Sequence of chain 1.B:
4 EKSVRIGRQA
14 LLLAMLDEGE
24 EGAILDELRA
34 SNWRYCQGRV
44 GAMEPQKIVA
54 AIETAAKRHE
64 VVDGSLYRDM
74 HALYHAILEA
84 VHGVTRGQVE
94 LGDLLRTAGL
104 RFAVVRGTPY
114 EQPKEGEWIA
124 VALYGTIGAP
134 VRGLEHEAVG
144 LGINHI

The small molecule below binds the protein below.
Small molecule (SMILES): N[C@@H](Cc1c[nH]c[nH+]1)C(=O)O

Sequence of chain 2.B:
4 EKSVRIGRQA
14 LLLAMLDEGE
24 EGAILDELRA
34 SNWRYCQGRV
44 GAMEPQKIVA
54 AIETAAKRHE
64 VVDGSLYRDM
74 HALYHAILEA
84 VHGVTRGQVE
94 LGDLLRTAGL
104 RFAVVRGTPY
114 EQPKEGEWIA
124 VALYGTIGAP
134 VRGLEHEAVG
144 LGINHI

Binding-site contacts:
Ligand atom OXT contacts residue HIS139 of chain 1.B at 3.1 Å (h-bond).
Ligand atom N contacts residue MG1 of chain 2.E at 2.5 Å.
Ligand atom OXT contacts residue ARG89 of chain 1.B at 3.0 Å (salt-bridge).
Ligand atom C contacts residue HIS78 of chain 2.B at 3.8 Å.
Ligand atom CG contacts residue ALA132 of chain 1.B at 3.7 Å (hydrophobic).
Ligand atom CG contacts residue GLY131 of chain 1.B at 3.5 Å.
Ligand atom CA contacts residue HIS139 of chain 1.B at 3.9 Å.
Ligand atom C contacts residue ARG99 of chain 1.B at 3.7 Å.
Ligand atom CD2 contacts residue TYR77 of chain 2.B at 3.5 Å (hydrophobic).
Ligand atom O contacts residue ILE130 of chain 1.B at 3.7 Å.
Ligand atom N contacts residue HIS78 of chain 2.B at 3.4 Å (h-bond).
Ligand atom CD2 contacts residue GLY131 of chain 1.B at 3.7 Å.
Ligand atom ND1 contacts residue GLY131 of chain 1.B at 3.8 Å.
Ligand atom C contacts residue ARG89 of chain 1.B at 3.7 Å.
Ligand atom CG contacts residue TYR77 of chain 2.B at 3.8 Å (hydrophobic).
Ligand atom O contacts residue ARG99 of chain 1.B at 2.8 Å (salt-bridge).
Ligand atom OXT contacts residue MG1 of chain 2.E at 2.2 Å.
Ligand atom CE1 contacts residue ALA132 of chain 1.B at 3.5 Å (hydrophobic).
Ligand atom CB contacts residue TYR77 of chain 2.B at 4.0 Å (hydrophobic).
Ligand atom CD2 contacts residue ALA132 of chain 1.B at 3.6 Å (hydrophobic).
Ligand atom CE1 contacts residue TYR70 of chain 2.B at 3.6 Å (hydrophobic).
Ligand atom NE2 contacts residue TYR77 of chain 2.B at 3.5 Å.
Ligand atom C contacts residue HIS139 of chain 1.B at 3.6 Å.
Ligand atom ND1 contacts residue ALA132 of chain 1.B at 3.6 Å.
Ligand atom NE2 contacts residue ALA132 of chain 1.B at 3.6 Å (h-bond).
Ligand atom ND1 contacts residue TYR70 of chain 2.B at 2.8 Å (h-bond).
Ligand atom N contacts residue HIS139 of chain 1.B at 3.1 Å (h-bond).
Ligand atom N contacts residue HIS74 of chain 2.B at 3.0 Å.
Ligand atom CD2 contacts residue LEU98 of chain 1.B at 4.0 Å (hydrophobic).
Ligand atom CG contacts residue TYR70 of chain 2.B at 3.7 Å (hydrophobic).
Ligand atom C contacts residue MG1 of chain 2.E at 3.1 Å.
Ligand atom CA contacts residue MG1 of chain 2.E at 3.3 Å.
Ligand atom O contacts residue ARG89 of chain 1.B at 3.1 Å (salt-bridge).
Ligand atom CA contacts residue HIS78 of chain 2.B at 3.8 Å.
Ligand atom OXT contacts residue HIS78 of chain 2.B at 3.2 Å (h-bond).
Ligand atom N contacts residue TYR70 of chain 2.B at 3.2 Å (h-bond).
Ligand atom CB contacts residue GLY131 of chain 1.B at 3.5 Å.
Ligand atom CB contacts residue TYR70 of chain 2.B at 3.9 Å (hydrophobic).
Ligand atom CA contacts residue TYR77 of chain 2.B at 3.6 Å (hydrophobic).
Ligand atom CD2 contacts residue ARG99 of chain 1.B at 3.6 Å.